This protein binds this small molecule.
Small molecule (SMILES): OC[C@H]1O[C@@]2(CO[C@]3(CO)O[C@H](CO)[C@@H](O)[C@@H]3O2)[C@@H](O)[C@@H]1O

Binding-site contacts:
Ligand atom O8 contacts residue PHE281 of chain 1.F at 3.4 Å.
Ligand atom O7 contacts residue ARG258 of chain 1.F at 2.9 Å (salt-bridge).
Ligand atom O8 contacts residue ARG258 of chain 1.F at 3.8 Å.
Ligand atom C9 contacts residue GLU210 of chain 1.F at 3.7 Å.
Ligand atom O6 contacts residue ALA200 of chain 1.E at 3.3 Å.
Ligand atom C8 contacts residue PHE256 of chain 1.F at 3.7 Å (hydrophobic).
Ligand atom C9 contacts residue ARG258 of chain 1.F at 3.9 Å.
Ligand atom C10 contacts residue PRO257 of chain 1.F at 3.8 Å (hydrophobic).
Ligand atom C4 contacts residue ASP177 of chain 1.E at 3.6 Å.
Ligand atom O7 contacts residue SER84 of chain 1.F at 2.8 Å (h-bond).
Ligand atom C3 contacts residue PHE256 of chain 1.F at 3.9 Å (hydrophobic).
Ligand atom C11 contacts residue ASP199 of chain 1.E at 3.2 Å.
Ligand atom O6 contacts residue ASP177 of chain 1.E at 2.7 Å (salt-bridge).
Ligand atom C1 contacts residue GLU210 of chain 1.F at 3.4 Å.
Ligand atom O8 contacts residue PRO257 of chain 1.F at 3.7 Å.
Ligand atom O5 contacts residue ASP177 of chain 1.E at 2.6 Å (salt-bridge).
Ligand atom C3 contacts residue PRO257 of chain 1.F at 3.4 Å (hydrophobic).
Ligand atom O8 contacts residue GLN391 of chain 1.F at 3.8 Å.
Ligand atom C5 contacts residue GLU210 of chain 1.F at 3.9 Å.
Ligand atom O9 contacts residue ASP199 of chain 1.E at 2.7 Å (salt-bridge).
Ligand atom O1 contacts residue GLN391 of chain 1.F at 2.9 Å (h-bond).
Ligand atom O6 contacts residue PHE207 of chain 1.F at 3.4 Å.
Ligand atom O4 contacts residue PHE256 of chain 1.F at 3.7 Å.
Ligand atom O9 contacts residue GLN222 of chain 1.E at 3.5 Å (h-bond).
Ligand atom O5 contacts residue SER82 of chain 1.F at 3.5 Å.
Ligand atom O2 contacts residue GLN391 of chain 1.F at 3.6 Å.
Ligand atom O7 contacts residue TRP309 of chain 1.F at 3.6 Å.
Ligand atom C7 contacts residue ASP199 of chain 1.E at 3.8 Å.
Ligand atom C2 contacts residue GLN391 of chain 1.F at 3.8 Å.
Ligand atom C6 contacts residue ARG258 of chain 1.F at 3.7 Å.
Ligand atom O2 contacts residue ARG258 of chain 1.F at 3.0 Å (salt-bridge).
Ligand atom O4 contacts residue PRO257 of chain 1.F at 2.6 Å (h-bond).
Ligand atom C contacts residue GLU210 of chain 1.F at 3.7 Å.
Ligand atom O5 contacts residue ARG134 of chain 1.E at 3.8 Å.
Ligand atom C9 contacts residue SER84 of chain 1.F at 3.6 Å.
Ligand atom C9 contacts residue TRP309 of chain 1.F at 3.7 Å (hydrophobic).
Ligand atom O5 contacts residue PHE80 of chain 1.F at 3.9 Å.
Ligand atom O contacts residue GLU210 of chain 1.F at 2.8 Å (salt-bridge).
Ligand atom C6 contacts residue PRO257 of chain 1.F at 3.4 Å (hydrophobic).
Ligand atom C7 contacts residue ASP177 of chain 1.E at 3.4 Å.

Sequence of chain 1.E:
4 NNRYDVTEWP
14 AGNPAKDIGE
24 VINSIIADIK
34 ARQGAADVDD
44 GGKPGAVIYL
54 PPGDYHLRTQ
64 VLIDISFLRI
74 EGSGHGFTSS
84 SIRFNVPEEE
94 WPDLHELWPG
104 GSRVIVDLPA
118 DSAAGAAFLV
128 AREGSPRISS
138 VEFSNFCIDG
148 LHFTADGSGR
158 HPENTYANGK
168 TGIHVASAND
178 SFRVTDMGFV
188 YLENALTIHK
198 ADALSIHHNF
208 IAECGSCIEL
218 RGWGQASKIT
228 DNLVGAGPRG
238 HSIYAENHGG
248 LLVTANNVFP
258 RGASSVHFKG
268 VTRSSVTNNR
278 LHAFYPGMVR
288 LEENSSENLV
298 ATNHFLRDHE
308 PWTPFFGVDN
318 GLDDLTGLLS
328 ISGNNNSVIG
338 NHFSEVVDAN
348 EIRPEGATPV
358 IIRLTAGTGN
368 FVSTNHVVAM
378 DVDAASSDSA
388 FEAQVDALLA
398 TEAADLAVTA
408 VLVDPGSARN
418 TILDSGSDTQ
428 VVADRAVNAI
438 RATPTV

Sequence of chain 1.F:
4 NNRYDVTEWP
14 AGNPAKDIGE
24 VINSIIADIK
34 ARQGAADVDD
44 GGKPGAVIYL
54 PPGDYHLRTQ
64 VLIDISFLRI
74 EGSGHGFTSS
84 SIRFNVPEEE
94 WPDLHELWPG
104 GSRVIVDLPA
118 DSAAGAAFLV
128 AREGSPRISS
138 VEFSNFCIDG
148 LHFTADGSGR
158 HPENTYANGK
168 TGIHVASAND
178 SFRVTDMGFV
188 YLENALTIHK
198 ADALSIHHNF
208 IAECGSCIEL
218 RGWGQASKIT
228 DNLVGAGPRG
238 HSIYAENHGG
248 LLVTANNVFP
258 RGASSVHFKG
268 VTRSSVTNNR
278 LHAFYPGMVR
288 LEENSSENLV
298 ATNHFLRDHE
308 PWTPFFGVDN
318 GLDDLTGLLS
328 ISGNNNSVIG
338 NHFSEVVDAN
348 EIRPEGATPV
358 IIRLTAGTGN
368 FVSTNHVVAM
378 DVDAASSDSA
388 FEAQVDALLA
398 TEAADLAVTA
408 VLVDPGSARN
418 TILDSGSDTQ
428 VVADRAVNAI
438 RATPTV